The protein below binds the small molecule below.
Small molecule (SMILES): CC[C@H](C)[C@H](NC(=O)[C@H](CC(C)C)NC(=O)[C@H](CO)NC(=O)CNC(=O)[C@@H](NC(=O)[C@@H](N)[C@@H](C)O)C(C)C)C(=O)N[C@H](C=O)CCC(N)=O

Binding-site contacts:
Ligand atom CB contacts residue ARG29 of chain 26.D at 4.1 Å.
Ligand atom CD1 contacts residue ARG29 of chain 26.D at 4.4 Å.
Ligand atom N contacts residue PRO43 of chain 26.D at 4.4 Å.
Ligand atom CA contacts residue ASP243 of chain 26.D at 4.3 Å.
Ligand atom N contacts residue ASP243 of chain 26.D at 2.8 Å (salt-bridge).
Ligand atom CB contacts residue ARG35 of chain 26.D at 3.5 Å.
Ligand atom CB contacts residue ASP243 of chain 26.D at 4.3 Å.
Ligand atom CG2 contacts residue LEU40 of chain 26.D at 4.2 Å (hydrophobic).
Ligand atom OE1 contacts residue ARG36 of chain 26.D at 3.8 Å.
Ligand atom CB contacts residue ARG35 of chain 26.D at 4.1 Å.
Ligand atom CB contacts residue LEU40 of chain 26.D at 4.1 Å (hydrophobic).
Ligand atom CA contacts residue ASP243 of chain 26.D at 3.3 Å.
Ligand atom O contacts residue ARG35 of chain 26.D at 3.1 Å (salt-bridge).
Ligand atom C contacts residue ASP243 of chain 26.D at 3.9 Å.
Ligand atom CD1 contacts residue LEU40 of chain 26.D at 3.8 Å (hydrophobic).
Ligand atom O contacts residue ASP243 of chain 26.D at 4.1 Å.
Ligand atom CD1 contacts residue LEU32 of chain 26.D at 3.8 Å (hydrophobic).
Ligand atom CA contacts residue PRO43 of chain 26.D at 4.4 Å (hydrophobic).
Ligand atom C contacts residue ARG35 of chain 26.D at 3.6 Å.
Ligand atom C contacts residue ASP243 of chain 26.D at 3.8 Å.
Ligand atom CD1 contacts residue ARG35 of chain 26.D at 4.5 Å.
Ligand atom CD contacts residue ARG36 of chain 26.D at 4.1 Å.
Ligand atom O contacts residue ARG35 of chain 26.D at 3.4 Å (salt-bridge).
Ligand atom CG contacts residue LEU40 of chain 26.D at 4.4 Å (hydrophobic).
Ligand atom OG contacts residue ILE25 of chain 26.D at 4.0 Å.
Ligand atom OG contacts residue ARG29 of chain 26.D at 4.3 Å.
Ligand atom N contacts residue ARG35 of chain 26.D at 4.1 Å.
Ligand atom N contacts residue ASP243 of chain 26.D at 3.2 Å (salt-bridge).
Ligand atom O contacts residue ARG29 of chain 26.D at 3.8 Å.
Ligand atom CA contacts residue ARG29 of chain 26.D at 4.0 Å.
Ligand atom CG2 contacts residue ASP243 of chain 26.D at 3.3 Å.
Ligand atom CA contacts residue ARG35 of chain 26.D at 3.9 Å.
Ligand atom C contacts residue ARG35 of chain 26.D at 4.4 Å.
Ligand atom C contacts residue ARG36 of chain 26.D at 3.2 Å.
Ligand atom CA contacts residue ASP243 of chain 26.D at 4.4 Å.
Ligand atom NE2 contacts residue ARG36 of chain 26.D at 3.9 Å.
Ligand atom CG1 contacts residue ARG35 of chain 26.D at 4.2 Å.
Ligand atom O contacts residue ARG36 of chain 26.D at 3.6 Å (salt-bridge).
Ligand atom CG2 contacts residue PRO43 of chain 26.D at 3.9 Å (hydrophobic).
Ligand atom CB contacts residue PRO43 of chain 26.D at 3.8 Å (hydrophobic).

Sequence of chain 26.D:
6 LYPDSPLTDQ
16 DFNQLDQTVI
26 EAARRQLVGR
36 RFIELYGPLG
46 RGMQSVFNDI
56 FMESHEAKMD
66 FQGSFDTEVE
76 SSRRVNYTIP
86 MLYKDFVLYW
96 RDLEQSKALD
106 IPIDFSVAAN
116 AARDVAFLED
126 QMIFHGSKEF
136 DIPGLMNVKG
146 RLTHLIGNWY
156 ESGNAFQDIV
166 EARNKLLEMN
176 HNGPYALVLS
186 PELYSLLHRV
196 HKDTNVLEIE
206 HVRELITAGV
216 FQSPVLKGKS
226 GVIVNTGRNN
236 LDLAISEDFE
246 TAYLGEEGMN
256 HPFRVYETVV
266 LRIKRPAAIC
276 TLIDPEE